Binding-site contacts:
Ligand atom OG contacts residue TYR105 of chain 1.A at 4.5 Å.
Ligand atom C contacts residue TYR105 of chain 1.A at 3.8 Å (hydrophobic).
Ligand atom C contacts residue TRP33 of chain 1.A at 4.2 Å (hydrophobic).
Ligand atom OXT contacts residue TRP33 of chain 1.A at 4.4 Å.
Ligand atom CB contacts residue TYR105 of chain 1.A at 4.5 Å (hydrophobic).
Ligand atom CA contacts residue TRP93 of chain 1.E at 4.1 Å (hydrophobic).
Ligand atom CB contacts residue DNF1 of chain 1.J at 3.3 Å.
Ligand atom C contacts residue DNF1 of chain 1.J at 3.7 Å.
Ligand atom CA contacts residue TRP33 of chain 1.A at 4.3 Å (hydrophobic).
Ligand atom OG contacts residue DNF1 of chain 1.J at 3.7 Å.
Ligand atom CB contacts residue TRP93 of chain 1.E at 3.2 Å (hydrophobic).
Ligand atom N contacts residue TRP33 of chain 1.A at 3.6 Å.
Ligand atom N contacts residue DNF1 of chain 1.J at 1.5 Å.
Ligand atom O contacts residue LYS59 of chain 1.A at 3.5 Å (salt-bridge).
Ligand atom C contacts residue LYS59 of chain 1.A at 4.2 Å.
Ligand atom OXT contacts residue TYR105 of chain 1.A at 3.6 Å (h-bond).
Ligand atom OG contacts residue TRP93 of chain 1.E at 3.0 Å (h-bond).
Ligand atom OG contacts residue TYR34 of chain 1.E at 4.0 Å.
Ligand atom O contacts residue ARG50 of chain 1.A at 4.4 Å.
Ligand atom N contacts residue LYS59 of chain 1.A at 4.4 Å.
Ligand atom CA contacts residue DNF1 of chain 1.J at 2.5 Å.
Ligand atom N contacts residue TYR105 of chain 1.A at 4.3 Å.
Ligand atom CA contacts residue TYR105 of chain 1.A at 3.4 Å (hydrophobic).
Ligand atom N contacts residue TRP93 of chain 1.E at 3.5 Å.
Ligand atom O contacts residue DNF1 of chain 1.J at 3.9 Å.
Ligand atom O contacts residue TRP33 of chain 1.A at 3.9 Å.

Sequence of chain 1.E:
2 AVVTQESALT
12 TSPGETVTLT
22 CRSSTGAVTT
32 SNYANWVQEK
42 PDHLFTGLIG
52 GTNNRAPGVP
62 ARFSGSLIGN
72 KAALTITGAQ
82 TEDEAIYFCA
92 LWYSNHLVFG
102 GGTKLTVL

A protein and the small-molecule ligand that binds it are described below.
Small molecule (SMILES): N[C@@H](CO)C(=O)O

Sequence of chain 1.A:
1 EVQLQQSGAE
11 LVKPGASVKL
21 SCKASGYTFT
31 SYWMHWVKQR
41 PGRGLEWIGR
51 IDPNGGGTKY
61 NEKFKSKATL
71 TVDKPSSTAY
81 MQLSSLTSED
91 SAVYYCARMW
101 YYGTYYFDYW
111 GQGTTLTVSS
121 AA